Sequence of chain 1.E:
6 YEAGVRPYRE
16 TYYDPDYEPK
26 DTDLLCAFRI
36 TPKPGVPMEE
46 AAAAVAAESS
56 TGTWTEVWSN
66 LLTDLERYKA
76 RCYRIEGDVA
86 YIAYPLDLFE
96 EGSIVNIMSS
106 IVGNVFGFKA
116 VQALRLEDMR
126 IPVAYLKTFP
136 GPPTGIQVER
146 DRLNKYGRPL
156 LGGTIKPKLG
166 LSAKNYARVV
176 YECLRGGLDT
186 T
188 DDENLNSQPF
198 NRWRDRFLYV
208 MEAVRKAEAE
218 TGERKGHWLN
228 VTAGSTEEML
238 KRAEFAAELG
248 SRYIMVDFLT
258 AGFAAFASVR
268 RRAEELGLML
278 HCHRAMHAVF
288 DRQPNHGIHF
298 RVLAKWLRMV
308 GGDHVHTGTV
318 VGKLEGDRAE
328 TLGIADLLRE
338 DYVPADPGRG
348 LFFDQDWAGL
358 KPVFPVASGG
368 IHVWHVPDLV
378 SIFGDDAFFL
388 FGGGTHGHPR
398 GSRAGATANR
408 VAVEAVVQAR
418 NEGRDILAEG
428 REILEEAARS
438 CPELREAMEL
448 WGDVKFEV

This small molecule binds to this protein.
Small molecule (SMILES): O=C(O)[C@@](O)(COP(=O)(O)O)[C@H](O)[C@H](O)COP(=O)(O)O

Sequence of chain 2.G:
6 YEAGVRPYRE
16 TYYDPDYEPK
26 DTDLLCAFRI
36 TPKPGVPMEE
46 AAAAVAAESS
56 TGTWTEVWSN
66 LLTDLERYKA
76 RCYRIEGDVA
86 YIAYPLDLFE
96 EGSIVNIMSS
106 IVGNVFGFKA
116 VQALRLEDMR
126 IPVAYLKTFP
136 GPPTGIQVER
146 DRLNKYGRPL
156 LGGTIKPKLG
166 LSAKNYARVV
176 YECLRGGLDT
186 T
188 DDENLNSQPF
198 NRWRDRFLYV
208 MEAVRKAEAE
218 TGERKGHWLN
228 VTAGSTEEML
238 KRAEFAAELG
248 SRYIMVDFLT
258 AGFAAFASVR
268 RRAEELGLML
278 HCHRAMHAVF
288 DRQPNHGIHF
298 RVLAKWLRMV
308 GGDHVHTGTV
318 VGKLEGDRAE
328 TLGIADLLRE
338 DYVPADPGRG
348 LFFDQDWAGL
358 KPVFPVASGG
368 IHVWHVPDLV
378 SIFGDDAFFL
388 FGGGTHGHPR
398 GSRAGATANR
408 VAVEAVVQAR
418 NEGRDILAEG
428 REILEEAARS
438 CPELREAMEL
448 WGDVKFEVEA

Binding-site contacts:
Ligand atom O4P contacts residue ARG281 of chain 2.G at 2.8 Å (salt-bridge).
Ligand atom O2 contacts residue THR159 of chain 2.G at 2.9 Å (h-bond).
Ligand atom O2P contacts residue THR58 of chain 1.E at 2.5 Å (h-bond).
Ligand atom O2P contacts residue LYS161 of chain 2.G at 3.2 Å.
Ligand atom O3 contacts residue GLU190 of chain 2.G at 2.9 Å (salt-bridge).
Ligand atom C2 contacts residue MG1 of chain 2.P at 2.9 Å.
Ligand atom O6 contacts residue LYS320 of chain 2.G at 3.0 Å (salt-bridge).
Ligand atom O1 contacts residue LYS161 of chain 2.G at 3.1 Å (salt-bridge).
Ligand atom O1P contacts residue LYS320 of chain 2.G at 2.8 Å (salt-bridge).
Ligand atom C contacts residue MG1 of chain 2.P at 2.9 Å.
Ligand atom O7 contacts residue GLU190 of chain 2.G at 3.1 Å (salt-bridge).
Ligand atom O1P contacts residue GLY367 of chain 2.G at 2.9 Å (h-bond).
Ligand atom O3 contacts residue HIS280 of chain 2.G at 3.0 Å (h-bond).
Ligand atom O1P contacts residue TRP59 of chain 1.E at 3.3 Å.
Ligand atom O5P contacts residue HIS313 of chain 2.G at 2.7 Å (h-bond).
Ligand atom O3P contacts residue GLY389 of chain 2.G at 3.0 Å (h-bond).
Ligand atom O2 contacts residue LYS161 of chain 2.G at 2.9 Å (salt-bridge).
Ligand atom C contacts residue LYS161 of chain 2.G at 3.4 Å.
Ligand atom O5 contacts residue LEU321 of chain 2.G at 3.4 Å.
Ligand atom O6P contacts residue ARG281 of chain 2.G at 2.9 Å (salt-bridge).
Ligand atom O6 contacts residue GLU53 of chain 1.E at 3.4 Å (salt-bridge).
Ligand atom P1 contacts residue THR58 of chain 1.E at 3.5 Å.
Ligand atom O7 contacts residue LYS161 of chain 2.G at 3.3 Å (salt-bridge).
Ligand atom O3 contacts residue ASN109 of chain 1.E at 3.4 Å (h-bond).
Ligand atom O7 contacts residue ASN109 of chain 1.E at 3.0 Å (h-bond).
Ligand atom O4 contacts residue GLY366 of chain 2.G at 3.2 Å.
Ligand atom O7 contacts residue MG1 of chain 2.P at 2.1 Å.
Ligand atom O3 contacts residue MG1 of chain 2.P at 2.2 Å.
Ligand atom O3 contacts residue KCX187 of chain 2.G at 2.8 Å (h-bond).
Ligand atom O7 contacts residue ASP189 of chain 2.G at 2.9 Å (salt-bridge).
Ligand atom O7 contacts residue LYS163 of chain 2.G at 2.9 Å (salt-bridge).
Ligand atom C3 contacts residue KCX187 of chain 2.G at 3.1 Å.
Ligand atom O2 contacts residue ASP189 of chain 2.G at 3.2 Å (salt-bridge).
Ligand atom O4 contacts residue SER365 of chain 2.G at 3.0 Å (h-bond).
Ligand atom C3 contacts residue MG1 of chain 2.P at 3.0 Å.
Ligand atom O5P contacts residue SER365 of chain 2.G at 3.3 Å (h-bond).
Ligand atom O2 contacts residue KCX187 of chain 2.G at 3.2 Å (h-bond).
Ligand atom O2P contacts residue GLY390 of chain 2.G at 2.8 Å (h-bond).
Ligand atom O2 contacts residue MG1 of chain 2.P at 2.4 Å.
Ligand atom O1P contacts residue GLY366 of chain 2.G at 3.4 Å.